Binding-site contacts:
Ligand atom C7 contacts residue PRO284 of chain 1.A at 4.1 Å (hydrophobic).
Ligand atom O6 contacts residue ASN286 of chain 1.A at 4.4 Å.
Ligand atom C4 contacts residue ASN286 of chain 1.A at 4.0 Å.
Ligand atom O5 contacts residue ASN286 of chain 1.A at 2.1 Å (h-bond).
Ligand atom O7 contacts residue ASN286 of chain 1.A at 3.0 Å.
Ligand atom C1 contacts residue ASN286 of chain 1.A at 1.4 Å.
Ligand atom C5 contacts residue ASN286 of chain 1.A at 3.5 Å.
Ligand atom O5 contacts residue GLY424 of chain 1.A at 4.4 Å.
Ligand atom O5 contacts residue ILE307 of chain 1.A at 4.4 Å.
Ligand atom C2 contacts residue ASN286 of chain 1.A at 2.4 Å.
Ligand atom N2 contacts residue ASN425 of chain 1.A at 4.5 Å.
Ligand atom C7 contacts residue ILE307 of chain 1.A at 4.3 Å (hydrophobic).
Ligand atom C1 contacts residue GLY424 of chain 1.A at 4.3 Å.
Ligand atom C8 contacts residue ASN285 of chain 1.A at 4.3 Å.
Ligand atom C3 contacts residue ASN286 of chain 1.A at 3.7 Å.
Ligand atom C1 contacts residue ASN425 of chain 1.A at 4.4 Å.
Ligand atom N2 contacts residue ASN286 of chain 1.A at 3.0 Å (h-bond).
Ligand atom C6 contacts residue ASN286 of chain 1.A at 4.4 Å.
Ligand atom O7 contacts residue ILE307 of chain 1.A at 3.2 Å (h-bond).
Ligand atom C8 contacts residue ASN286 of chain 1.A at 3.7 Å.
Ligand atom C7 contacts residue ASN286 of chain 1.A at 3.1 Å.
Ligand atom C8 contacts residue PRO284 of chain 1.A at 3.0 Å (hydrophobic).
Ligand atom O7 contacts residue GLY308 of chain 1.A at 3.6 Å.

Sequence of chain 1.A:
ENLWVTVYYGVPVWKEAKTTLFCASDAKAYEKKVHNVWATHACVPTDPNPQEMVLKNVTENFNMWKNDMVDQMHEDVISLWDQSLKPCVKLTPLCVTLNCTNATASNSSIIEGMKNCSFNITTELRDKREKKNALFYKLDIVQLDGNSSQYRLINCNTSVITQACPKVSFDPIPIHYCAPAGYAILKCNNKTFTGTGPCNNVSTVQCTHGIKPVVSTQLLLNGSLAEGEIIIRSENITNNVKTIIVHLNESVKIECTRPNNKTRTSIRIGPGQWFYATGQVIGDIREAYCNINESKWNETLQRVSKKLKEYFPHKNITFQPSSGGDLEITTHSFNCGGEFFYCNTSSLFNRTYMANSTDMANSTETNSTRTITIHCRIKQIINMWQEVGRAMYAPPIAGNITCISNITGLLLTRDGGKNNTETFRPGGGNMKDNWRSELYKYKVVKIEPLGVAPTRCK

A small-molecule ligand and the protein it binds are described below.
Small molecule (SMILES): CC(=O)N[C@@H]1[C@@H](O)[C@H](O)[C@@H](CO)O[C@H]1O